Sequence of chain 1.D:
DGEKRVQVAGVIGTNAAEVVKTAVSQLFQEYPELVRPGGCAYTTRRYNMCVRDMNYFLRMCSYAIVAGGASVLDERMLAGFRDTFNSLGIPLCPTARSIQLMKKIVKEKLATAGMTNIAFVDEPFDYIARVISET

Binding-site contacts:
Ligand atom C4D contacts residue ILE92 of chain 1.D at 3.5 Å (hydrophobic).
Ligand atom C1D contacts residue ASP55 of chain 1.D at 3.6 Å.
Ligand atom CAC contacts residue CYS52 of chain 1.D at 1.6 Å (hydrophobic).
Ligand atom C1C contacts residue ASP55 of chain 1.D at 3.5 Å.
Ligand atom CHB contacts residue PHE87 of chain 1.D at 3.6 Å (hydrophobic).
Ligand atom C3D contacts residue MET51 of chain 1.D at 3.6 Å (hydrophobic).
Ligand atom NA contacts residue ASP55 of chain 1.D at 2.8 Å (salt-bridge).
Ligand atom CMC contacts residue MET56 of chain 1.D at 3.7 Å (hydrophobic).
Ligand atom ND contacts residue ILE92 of chain 1.D at 3.5 Å.
Ligand atom CHB contacts residue ASP55 of chain 1.D at 3.5 Å.
Ligand atom NA contacts residue PHE87 of chain 1.D at 3.6 Å.
Ligand atom O2A contacts residue ARG54 of chain 1.D at 3.0 Å (salt-bridge).
Ligand atom C2C contacts residue CYS52 of chain 1.D at 3.5 Å (hydrophobic).
Ligand atom CAC contacts residue CYS42 of chain 1.D at 3.1 Å (hydrophobic).
Ligand atom CMD contacts residue CYS42 of chain 1.D at 3.1 Å (hydrophobic).
Ligand atom C3B contacts residue PHE83 of chain 1.D at 3.4 Å (hydrophobic).
Ligand atom C2B contacts residue PHE83 of chain 1.D at 3.4 Å (hydrophobic).
Ligand atom C3B contacts residue TYR58 of chain 1.D at 3.7 Å (hydrophobic).
Ligand atom CHD contacts residue CYS52 of chain 1.D at 3.5 Å (hydrophobic).
Ligand atom C1B contacts residue PHE83 of chain 1.D at 3.6 Å (hydrophobic).
Ligand atom NA contacts residue ARG54 of chain 1.D at 3.1 Å (salt-bridge).
Ligand atom OC contacts residue PHE59 of chain 1.D at 3.6 Å.
Ligand atom CMC contacts residue SER100 of chain 1.D at 3.6 Å.
Ligand atom C3C contacts residue CYS52 of chain 1.D at 2.5 Å (hydrophobic).
Ligand atom OC contacts residue ASP55 of chain 1.D at 3.2 Å.
Ligand atom CBB contacts residue TYR58 of chain 1.D at 3.6 Å (hydrophobic).
Ligand atom CBC contacts residue CYS42 of chain 1.D at 1.6 Å (hydrophobic).
Ligand atom C1C contacts residue PHE87 of chain 1.D at 3.6 Å (hydrophobic).
Ligand atom ND contacts residue ASP55 of chain 1.D at 2.9 Å (salt-bridge).
Ligand atom NC contacts residue PHE87 of chain 1.D at 3.7 Å.
Ligand atom CAB contacts residue PHE83 of chain 1.D at 3.6 Å (hydrophobic).
Ligand atom OC contacts residue PHE87 of chain 1.D at 3.1 Å.
Ligand atom C1A contacts residue ARG54 of chain 1.D at 3.3 Å.
Ligand atom CBC contacts residue CYS52 of chain 1.D at 3.0 Å (hydrophobic).
Ligand atom C4A contacts residue PHE87 of chain 1.D at 3.6 Å (hydrophobic).
Ligand atom CAD contacts residue MET51 of chain 1.D at 3.4 Å (hydrophobic).
Ligand atom C4A contacts residue ARG54 of chain 1.D at 3.5 Å.
Ligand atom C4A contacts residue ASP55 of chain 1.D at 3.5 Å.
Ligand atom CMC contacts residue CYS52 of chain 1.D at 3.5 Å (hydrophobic).
Ligand atom NC contacts residue ASP55 of chain 1.D at 2.8 Å (salt-bridge).

A small-molecule ligand and the protein it binds are described below.
Small molecule (SMILES): C=CC1=C(C)/C(=C/c2[nH]c(/C=C3\N=C(/C=C4\NC(=O)C(C)=C4C=C)C(C)=C3CCC(=O)O)c(CCC(=O)O)c2C)NC1=O